A protein and the small-molecule ligand that binds it are described below.
Small molecule (SMILES): COc1ccc2c(O[C@@H]3C[C@H]4C(=O)N[C@]5(C(=O)NS(=O)(=O)C6CC6)C[C@H]5/C=C\CCCCN(C)C(=O)[C@@H]4C3)cc(-c3nc(C(C)C)cs3)nc2c1C

Binding-site contacts:
Ligand atom O46 contacts residue PHE38 of chain 1.A at 4.0 Å.
Ligand atom C31 contacts residue TYR352 of chain 1.A at 3.7 Å (hydrophobic).
Ligand atom C18 contacts residue LYS41 of chain 1.A at 3.0 Å.
Ligand atom O23 contacts residue TYR352 of chain 1.A at 3.9 Å.
Ligand atom O10 contacts residue ILE353 of chain 1.A at 3.6 Å.
Ligand atom C43 contacts residue ALA45 of chain 1.A at 3.6 Å (hydrophobic).
Ligand atom C37 contacts residue PHE356 of chain 1.A at 4.2 Å (hydrophobic).
Ligand atom C21 contacts residue LYS41 of chain 1.A at 4.2 Å.
Ligand atom O46 contacts residue ASN213 of chain 1.A at 3.3 Å (h-bond).
Ligand atom C1 contacts residue TYR352 of chain 1.A at 3.5 Å (hydrophobic).
Ligand atom O42 contacts residue ALA45 of chain 1.A at 4.0 Å.
Ligand atom C39 contacts residue GLY379 of chain 1.A at 4.2 Å.
Ligand atom C36 contacts residue THR382 of chain 1.A at 4.2 Å.
Ligand atom C39 contacts residue ILE383 of chain 1.A at 3.9 Å (hydrophobic).
Ligand atom N38 contacts residue PHE356 of chain 1.A at 3.6 Å.
Ligand atom C40 contacts residue PHE224 of chain 1.A at 3.9 Å (hydrophobic).
Ligand atom C22 contacts residue LYS41 of chain 1.A at 2.9 Å.
Ligand atom C48 contacts residue ASN213 of chain 1.A at 3.4 Å.
Ligand atom C32 contacts residue PHE356 of chain 1.A at 3.8 Å (hydrophobic).
Ligand atom C14 contacts residue ILE579 of chain 1.A at 3.6 Å (hydrophobic).
Ligand atom C14 contacts residue ARG580 of chain 1.A at 4.3 Å.
Ligand atom C31 contacts residue PHE356 of chain 1.A at 4.2 Å (hydrophobic).
Ligand atom S35 contacts residue TYR352 of chain 1.A at 4.2 Å.
Ligand atom C5 contacts residue TYR352 of chain 1.A at 3.2 Å (hydrophobic).
Ligand atom C17 contacts residue THR42 of chain 1.A at 3.3 Å.
Ligand atom C34 contacts residue PHE356 of chain 1.A at 3.8 Å (hydrophobic).
Ligand atom O50 contacts residue VAL189 of chain 1.A at 4.0 Å.
Ligand atom C20 contacts residue ARG580 of chain 1.A at 4.2 Å.
Ligand atom C51 contacts residue ASN213 of chain 1.A at 3.4 Å.
Ligand atom C37 contacts residue ILE383 of chain 1.A at 3.8 Å (hydrophobic).
Ligand atom C41 contacts residue GLY379 of chain 1.A at 3.7 Å.
Ligand atom O50 contacts residue PHE38 of chain 1.A at 3.5 Å.
Ligand atom C51 contacts residue VAL556 of chain 1.A at 3.6 Å (hydrophobic).
Ligand atom C36 contacts residue ILE383 of chain 1.A at 3.8 Å (hydrophobic).
Ligand atom C52 contacts residue VAL556 of chain 1.A at 3.4 Å (hydrophobic).
Ligand atom C11 contacts residue THR42 of chain 1.A at 4.2 Å.
Ligand atom C19 contacts residue ARG580 of chain 1.A at 3.8 Å.
Ligand atom C12 contacts residue ASN213 of chain 1.A at 4.2 Å.
Ligand atom C52 contacts residue ASN213 of chain 1.A at 4.1 Å.
Ligand atom N33 contacts residue PHE356 of chain 1.A at 4.1 Å.

Sequence of chain 1.A:
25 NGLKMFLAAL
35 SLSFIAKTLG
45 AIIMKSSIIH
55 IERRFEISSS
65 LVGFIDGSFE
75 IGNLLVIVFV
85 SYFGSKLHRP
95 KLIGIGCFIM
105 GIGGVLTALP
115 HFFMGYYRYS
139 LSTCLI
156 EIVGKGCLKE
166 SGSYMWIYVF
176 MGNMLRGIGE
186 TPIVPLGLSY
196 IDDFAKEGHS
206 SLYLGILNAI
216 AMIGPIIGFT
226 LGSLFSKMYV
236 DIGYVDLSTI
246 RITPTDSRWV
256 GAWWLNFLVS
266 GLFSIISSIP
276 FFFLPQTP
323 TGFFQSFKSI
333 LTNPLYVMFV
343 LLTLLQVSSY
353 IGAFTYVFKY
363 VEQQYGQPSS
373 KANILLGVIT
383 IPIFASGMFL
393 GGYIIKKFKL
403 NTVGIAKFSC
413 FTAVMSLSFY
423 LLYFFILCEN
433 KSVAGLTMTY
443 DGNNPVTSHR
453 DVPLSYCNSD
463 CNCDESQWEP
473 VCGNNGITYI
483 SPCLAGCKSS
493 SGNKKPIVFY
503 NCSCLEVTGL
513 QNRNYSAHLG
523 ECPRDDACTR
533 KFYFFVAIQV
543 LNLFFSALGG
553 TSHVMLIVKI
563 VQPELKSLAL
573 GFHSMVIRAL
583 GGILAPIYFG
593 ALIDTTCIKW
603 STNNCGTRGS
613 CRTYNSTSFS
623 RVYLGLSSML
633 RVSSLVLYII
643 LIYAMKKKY